Sequence of chain 1.A:
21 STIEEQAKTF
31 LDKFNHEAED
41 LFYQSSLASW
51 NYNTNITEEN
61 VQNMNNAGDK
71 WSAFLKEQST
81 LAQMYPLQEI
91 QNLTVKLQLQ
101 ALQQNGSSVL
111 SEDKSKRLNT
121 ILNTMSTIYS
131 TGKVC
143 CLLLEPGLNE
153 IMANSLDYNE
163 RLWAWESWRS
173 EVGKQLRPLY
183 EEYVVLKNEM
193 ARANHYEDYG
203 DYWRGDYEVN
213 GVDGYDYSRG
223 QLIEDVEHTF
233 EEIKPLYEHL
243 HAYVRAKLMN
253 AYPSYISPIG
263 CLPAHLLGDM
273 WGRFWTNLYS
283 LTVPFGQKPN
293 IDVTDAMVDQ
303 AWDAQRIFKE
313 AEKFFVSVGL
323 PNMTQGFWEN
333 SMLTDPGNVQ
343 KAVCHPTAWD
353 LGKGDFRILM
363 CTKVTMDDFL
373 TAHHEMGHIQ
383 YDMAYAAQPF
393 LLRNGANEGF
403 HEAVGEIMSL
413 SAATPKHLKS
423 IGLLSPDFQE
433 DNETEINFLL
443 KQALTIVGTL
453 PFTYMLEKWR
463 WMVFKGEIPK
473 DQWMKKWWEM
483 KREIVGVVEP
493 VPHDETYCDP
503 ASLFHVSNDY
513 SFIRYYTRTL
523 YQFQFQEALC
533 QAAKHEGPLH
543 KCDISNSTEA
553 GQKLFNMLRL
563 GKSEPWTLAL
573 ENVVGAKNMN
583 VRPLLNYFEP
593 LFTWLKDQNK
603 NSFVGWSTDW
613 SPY

The protein below binds the small molecule below.
Small molecule (SMILES): CC(=O)N[C@@H]1[C@@H](O)[C@H](O)[C@@H](CO)O[C@H]1O

Binding-site contacts:
Ligand atom C8 contacts residue ASP545 of chain 1.A at 3.9 Å.
Ligand atom C8 contacts residue ASN548 of chain 1.A at 4.3 Å.
Ligand atom C1 contacts residue ASN548 of chain 1.A at 1.4 Å.
Ligand atom C5 contacts residue ASN548 of chain 1.A at 3.7 Å.
Ligand atom C4 contacts residue ASN548 of chain 1.A at 4.2 Å.
Ligand atom C7 contacts residue SER547 of chain 1.A at 4.2 Å.
Ligand atom O7 contacts residue ASN548 of chain 1.A at 3.0 Å (h-bond).
Ligand atom C7 contacts residue ASN548 of chain 1.A at 3.1 Å.
Ligand atom C8 contacts residue SER547 of chain 1.A at 3.3 Å.
Ligand atom O5 contacts residue ASN548 of chain 1.A at 2.4 Å (h-bond).
Ligand atom N2 contacts residue ASN548 of chain 1.A at 2.9 Å (h-bond).
Ligand atom C2 contacts residue ASN548 of chain 1.A at 2.5 Å.
Ligand atom C3 contacts residue ASN548 of chain 1.A at 3.8 Å.